This protein binds this small molecule.
Small molecule (SMILES): Cc1cc(CCCOc2c(C)cc(-c3noc(C(F)(F)F)n3)cc2C)on1

Binding-site contacts:
Ligand atom F2 contacts residue TYR142 of chain 1.A at 3.6 Å.
Ligand atom N1A contacts residue TYR144 of chain 1.A at 3.3 Å.
Ligand atom C3A contacts residue PHE179 of chain 1.A at 3.4 Å (hydrophobic).
Ligand atom N3A contacts residue PHE179 of chain 1.A at 3.2 Å.
Ligand atom C3A contacts residue TYR144 of chain 1.A at 3.7 Å (hydrophobic).
Ligand atom C1B contacts residue LEU181 of chain 1.A at 3.8 Å (hydrophobic).
Ligand atom F1 contacts residue TYR142 of chain 1.A at 3.3 Å.
Ligand atom C1C contacts residue MET214 of chain 1.A at 3.5 Å (hydrophobic).
Ligand atom CM3 contacts residue TYR190 of chain 1.A at 3.7 Å (hydrophobic).
Ligand atom CM6 contacts residue LEU184 of chain 1.A at 3.4 Å (hydrophobic).
Ligand atom F3 contacts residue MET143 of chain 1.A at 3.3 Å.
Ligand atom C2A contacts residue TYR144 of chain 1.A at 3.6 Å (hydrophobic).
Ligand atom CM3 contacts residue ASN212 of chain 1.A at 3.6 Å.
Ligand atom F1 contacts residue LEU217 of chain 1.A at 3.3 Å.
Ligand atom N2 contacts residue LEU100 of chain 1.A at 3.8 Å.
Ligand atom C2A contacts residue PHE179 of chain 1.A at 3.5 Å (hydrophobic).
Ligand atom F1 contacts residue MET124 of chain 1.A at 3.5 Å.
Ligand atom CM6 contacts residue MET214 of chain 1.A at 3.4 Å (hydrophobic).
Ligand atom O1 contacts residue MET214 of chain 1.A at 3.3 Å.
Ligand atom C6B contacts residue LEU181 of chain 1.A at 3.5 Å (hydrophobic).
Ligand atom F3 contacts residue ALA166 of chain 1.A at 3.2 Å.
Ligand atom O1B contacts residue ILE98 of chain 1.A at 3.1 Å.
Ligand atom N1A contacts residue PHE179 of chain 1.A at 3.6 Å.
Ligand atom C3 contacts residue LEU100 of chain 1.A at 3.6 Å (hydrophobic).
Ligand atom F3 contacts residue TYR144 of chain 1.A at 3.1 Å.
Ligand atom O1A contacts residue TYR144 of chain 1.A at 3.3 Å.
Ligand atom F2 contacts residue PHE179 of chain 1.A at 3.6 Å.
Ligand atom C4 contacts residue LEU100 of chain 1.A at 3.7 Å (hydrophobic).
Ligand atom CM4 contacts residue TYR142 of chain 1.A at 3.5 Å (hydrophobic).
Ligand atom N3A contacts residue LEU217 of chain 1.A at 3.6 Å.
Ligand atom F2 contacts residue VAL168 of chain 1.A at 2.9 Å.
Ligand atom CM6 contacts residue TYR144 of chain 1.A at 3.6 Å (hydrophobic).
Ligand atom C4 contacts residue TYR190 of chain 1.A at 3.6 Å (hydrophobic).
Ligand atom C5B contacts residue LEU181 of chain 1.A at 3.5 Å (hydrophobic).
Ligand atom O1 contacts residue LEU100 of chain 1.A at 3.7 Å.
Ligand atom CM2 contacts residue ILE122 of chain 1.A at 3.5 Å (hydrophobic).
Ligand atom C1B contacts residue ILE98 of chain 1.A at 3.7 Å (hydrophobic).
Ligand atom C5B contacts residue TYR144 of chain 1.A at 3.7 Å (hydrophobic).
Ligand atom F3 contacts residue TYR142 of chain 1.A at 2.6 Å.
Ligand atom C4B contacts residue LEU181 of chain 1.A at 3.8 Å (hydrophobic).

Sequence of chain 1.A:
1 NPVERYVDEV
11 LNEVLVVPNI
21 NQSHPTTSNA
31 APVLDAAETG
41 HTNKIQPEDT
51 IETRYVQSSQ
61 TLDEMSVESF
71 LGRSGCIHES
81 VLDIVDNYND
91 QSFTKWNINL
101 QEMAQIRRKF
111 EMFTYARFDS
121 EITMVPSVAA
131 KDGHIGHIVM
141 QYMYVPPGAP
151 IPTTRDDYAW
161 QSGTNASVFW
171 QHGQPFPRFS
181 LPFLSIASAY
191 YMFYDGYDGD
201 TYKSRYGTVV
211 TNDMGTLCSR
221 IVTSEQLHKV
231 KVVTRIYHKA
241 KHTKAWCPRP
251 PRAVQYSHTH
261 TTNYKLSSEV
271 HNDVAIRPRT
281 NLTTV

Sequence of chain 1.C:
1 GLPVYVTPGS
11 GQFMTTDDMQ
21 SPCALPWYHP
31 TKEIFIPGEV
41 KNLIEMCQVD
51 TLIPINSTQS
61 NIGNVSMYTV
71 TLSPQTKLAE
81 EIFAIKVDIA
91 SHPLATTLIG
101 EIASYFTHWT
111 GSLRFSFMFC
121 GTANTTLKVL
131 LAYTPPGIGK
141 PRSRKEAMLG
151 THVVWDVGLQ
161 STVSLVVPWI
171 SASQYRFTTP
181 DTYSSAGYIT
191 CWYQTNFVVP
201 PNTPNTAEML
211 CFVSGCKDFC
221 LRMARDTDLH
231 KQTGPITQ